The protein below binds the small molecule below.
Small molecule (SMILES): CC(=O)N[C@@H]1[C@@H](O)[C@H](O)[C@@H](CO)O[C@H]1O

Binding-site contacts:
Ligand atom C1 contacts residue THR248 of chain 1.I at 3.3 Å.
Ligand atom C1 contacts residue ASN249 of chain 1.I at 4.3 Å.
Ligand atom O6 contacts residue ASN246 of chain 1.I at 4.5 Å.
Ligand atom C4 contacts residue ASN246 of chain 1.I at 4.2 Å.
Ligand atom C8 contacts residue ASN246 of chain 1.I at 4.5 Å.
Ligand atom N2 contacts residue ASN246 of chain 1.I at 2.9 Å (h-bond).
Ligand atom C7 contacts residue ASN246 of chain 1.I at 3.7 Å.
Ligand atom O7 contacts residue ASN246 of chain 1.I at 4.1 Å.
Ligand atom C3 contacts residue ASN246 of chain 1.I at 3.8 Å.
Ligand atom C5 contacts residue ASN246 of chain 1.I at 3.7 Å.
Ligand atom C2 contacts residue ASN246 of chain 1.I at 2.5 Å.
Ligand atom O6 contacts residue THR248 of chain 1.I at 4.4 Å.
Ligand atom O5 contacts residue ASN249 of chain 1.I at 3.9 Å.
Ligand atom O5 contacts residue THR248 of chain 1.I at 3.8 Å.
Ligand atom O6 contacts residue ASN249 of chain 1.I at 3.8 Å.
Ligand atom C2 contacts residue THR248 of chain 1.I at 4.5 Å.
Ligand atom C1 contacts residue ASN246 of chain 1.I at 1.4 Å.
Ligand atom C5 contacts residue THR248 of chain 1.I at 4.2 Å.
Ligand atom O5 contacts residue ASN246 of chain 1.I at 2.4 Å (h-bond).

Sequence of chain 1.I:
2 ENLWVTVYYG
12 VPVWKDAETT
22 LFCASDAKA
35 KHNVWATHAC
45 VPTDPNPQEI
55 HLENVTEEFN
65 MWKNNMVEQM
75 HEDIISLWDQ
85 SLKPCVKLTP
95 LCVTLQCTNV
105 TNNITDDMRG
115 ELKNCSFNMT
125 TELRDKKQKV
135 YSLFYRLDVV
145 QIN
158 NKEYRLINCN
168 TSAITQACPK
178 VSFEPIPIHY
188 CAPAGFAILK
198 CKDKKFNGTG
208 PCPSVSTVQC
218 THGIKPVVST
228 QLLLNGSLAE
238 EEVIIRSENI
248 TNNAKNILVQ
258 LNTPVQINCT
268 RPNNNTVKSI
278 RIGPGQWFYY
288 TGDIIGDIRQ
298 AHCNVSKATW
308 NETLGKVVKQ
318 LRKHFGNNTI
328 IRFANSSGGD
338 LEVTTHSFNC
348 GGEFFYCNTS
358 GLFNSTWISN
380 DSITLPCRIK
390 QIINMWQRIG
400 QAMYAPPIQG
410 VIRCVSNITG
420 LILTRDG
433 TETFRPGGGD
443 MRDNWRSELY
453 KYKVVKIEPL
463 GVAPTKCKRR